Sequence of chain 5.A:
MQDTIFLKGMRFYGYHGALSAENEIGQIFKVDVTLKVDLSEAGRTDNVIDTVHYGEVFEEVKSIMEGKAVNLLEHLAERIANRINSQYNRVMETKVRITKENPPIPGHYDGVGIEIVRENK

This small molecule binds to this protein.
Small molecule (SMILES): CCOC(=O)c1cnc(N)nc1O

Sequence of chain 7.A:
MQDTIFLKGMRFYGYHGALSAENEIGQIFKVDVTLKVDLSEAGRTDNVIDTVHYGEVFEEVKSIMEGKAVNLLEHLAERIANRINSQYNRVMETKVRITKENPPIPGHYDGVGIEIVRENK

Binding-site contacts:
Ligand atom N10 contacts residue VAL52 of chain 5.A at 3.0 Å (h-bond).
Ligand atom O5 contacts residue GLY17 of chain 7.A at 4.0 Å.
Ligand atom O13 contacts residue ASN71 of chain 7.A at 3.8 Å.
Ligand atom C4 contacts residue LYS100 of chain 7.A at 4.2 Å.
Ligand atom O13 contacts residue GLU74 of chain 7.A at 3.9 Å.
Ligand atom N10 contacts residue THR51 of chain 5.A at 3.6 Å (h-bond).
Ligand atom O3 contacts residue HIS53 of chain 5.A at 3.4 Å.
Ligand atom C12 contacts residue GLU74 of chain 7.A at 4.1 Å.
Ligand atom C1 contacts residue HIS53 of chain 5.A at 3.6 Å.
Ligand atom C6 contacts residue TYR54 of chain 5.A at 3.6 Å (hydrophobic).
Ligand atom C2 contacts residue GLU22 of chain 7.A at 3.0 Å.
Ligand atom C1 contacts residue GLU22 of chain 7.A at 3.5 Å.
Ligand atom N10 contacts residue ILE5 of chain 5.A at 4.2 Å.
Ligand atom C2 contacts residue HIS53 of chain 5.A at 4.2 Å.
Ligand atom N10 contacts residue TYR54 of chain 5.A at 3.4 Å.
Ligand atom C12 contacts residue LEU72 of chain 7.A at 3.7 Å (hydrophobic).
Ligand atom N8 contacts residue HIS53 of chain 5.A at 3.5 Å.
Ligand atom O13 contacts residue TYR54 of chain 5.A at 3.7 Å.
Ligand atom O3 contacts residue ALA18 of chain 7.A at 3.6 Å.
Ligand atom C4 contacts residue ALA18 of chain 7.A at 3.7 Å (hydrophobic).
Ligand atom C9 contacts residue GLU74 of chain 7.A at 3.8 Å.
Ligand atom C9 contacts residue VAL52 of chain 5.A at 3.9 Å (hydrophobic).
Ligand atom C9 contacts residue TYR54 of chain 5.A at 3.3 Å (hydrophobic).
Ligand atom C2 contacts residue LEU19 of chain 7.A at 4.1 Å (hydrophobic).
Ligand atom N11 contacts residue LEU72 of chain 7.A at 4.1 Å.
Ligand atom C12 contacts residue TYR54 of chain 5.A at 3.4 Å (hydrophobic).
Ligand atom O5 contacts residue ASN71 of chain 7.A at 3.6 Å.
Ligand atom N8 contacts residue VAL52 of chain 5.A at 3.9 Å.
Ligand atom N10 contacts residue GLU74 of chain 7.A at 3.1 Å (salt-bridge).
Ligand atom N8 contacts residue TYR54 of chain 5.A at 3.4 Å.
Ligand atom N11 contacts residue GLU74 of chain 7.A at 3.3 Å (salt-bridge).
Ligand atom C1 contacts residue ALA18 of chain 7.A at 4.1 Å (hydrophobic).
Ligand atom O13 contacts residue LEU72 of chain 7.A at 3.4 Å.
Ligand atom C7 contacts residue HIS53 of chain 5.A at 3.2 Å.
Ligand atom O5 contacts residue LYS100 of chain 7.A at 3.3 Å (salt-bridge).
Ligand atom C7 contacts residue TYR54 of chain 5.A at 3.4 Å (hydrophobic).
Ligand atom O5 contacts residue ALA18 of chain 7.A at 3.3 Å (h-bond).
Ligand atom N11 contacts residue TYR54 of chain 5.A at 3.1 Å (h-bond).
Ligand atom C2 contacts residue ALA18 of chain 7.A at 3.4 Å (hydrophobic).
Ligand atom O13 contacts residue LEU73 of chain 7.A at 3.1 Å (h-bond).